A small-molecule ligand and the protein it binds are described below.
Small molecule (SMILES): Oc1ccc(/C=C/c2cc(O)cc(O)c2)cc1

Sequence of chain 1.B:
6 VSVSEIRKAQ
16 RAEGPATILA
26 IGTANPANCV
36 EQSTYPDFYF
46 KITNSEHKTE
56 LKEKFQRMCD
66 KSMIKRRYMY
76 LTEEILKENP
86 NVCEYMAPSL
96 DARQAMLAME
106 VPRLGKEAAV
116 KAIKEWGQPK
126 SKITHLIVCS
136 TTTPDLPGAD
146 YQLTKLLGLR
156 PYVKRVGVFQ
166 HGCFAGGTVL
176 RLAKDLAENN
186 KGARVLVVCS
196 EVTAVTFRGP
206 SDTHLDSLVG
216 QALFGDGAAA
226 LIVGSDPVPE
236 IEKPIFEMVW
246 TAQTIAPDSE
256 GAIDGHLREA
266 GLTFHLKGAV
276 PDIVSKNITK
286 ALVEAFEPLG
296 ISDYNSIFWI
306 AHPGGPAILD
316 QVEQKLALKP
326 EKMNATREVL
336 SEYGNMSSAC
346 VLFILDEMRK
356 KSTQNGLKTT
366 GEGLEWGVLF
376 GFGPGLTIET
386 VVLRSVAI

Binding-site contacts:
Ligand atom O3 contacts residue PHE269 of chain 1.B at 4.0 Å.
Ligand atom C1 contacts residue ASP259 of chain 1.B at 3.7 Å.
Ligand atom O2 contacts residue ILE258 of chain 1.B at 3.0 Å.
Ligand atom O1 contacts residue THR198 of chain 1.B at 3.4 Å (h-bond).
Ligand atom C11 contacts residue PHE219 of chain 1.B at 3.9 Å (hydrophobic).
Ligand atom C11 contacts residue ASN340 of chain 1.B at 3.4 Å.
Ligand atom C14 contacts residue THR136 of chain 1.B at 3.6 Å.
Ligand atom C3 contacts residue ILE258 of chain 1.B at 3.8 Å (hydrophobic).
Ligand atom C12 contacts residue THR198 of chain 1.B at 3.6 Å.
Ligand atom C2 contacts residue ASP259 of chain 1.B at 3.3 Å.
Ligand atom C4 contacts residue PHE219 of chain 1.B at 3.7 Å (hydrophobic).
Ligand atom O3 contacts residue GLY260 of chain 1.B at 2.9 Å.
Ligand atom C13 contacts residue GLU196 of chain 1.B at 4.0 Å.
Ligand atom C9 contacts residue SER342 of chain 1.B at 4.0 Å.
Ligand atom O1 contacts residue VAL197 of chain 1.B at 3.2 Å (h-bond).
Ligand atom C9 contacts residue PHE219 of chain 1.B at 4.0 Å (hydrophobic).
Ligand atom C11 contacts residue SER342 of chain 1.B at 3.9 Å.
Ligand atom C10 contacts residue ASN340 of chain 1.B at 3.8 Å.
Ligand atom O1 contacts residue ASP221 of chain 1.B at 3.6 Å.
Ligand atom C12 contacts residue GLU196 of chain 1.B at 3.6 Å.
Ligand atom C6 contacts residue LEU267 of chain 1.B at 3.8 Å (hydrophobic).
Ligand atom C11 contacts residue GLY220 of chain 1.B at 3.3 Å.
Ligand atom C10 contacts residue PHE219 of chain 1.B at 3.6 Å (hydrophobic).
Ligand atom O3 contacts residue ASP259 of chain 1.B at 3.2 Å (salt-bridge).
Ligand atom C11 contacts residue THR198 of chain 1.B at 4.0 Å.
Ligand atom C7 contacts residue THR201 of chain 1.B at 3.7 Å.
Ligand atom C2 contacts residue ILE258 of chain 1.B at 4.0 Å (hydrophobic).
Ligand atom O3 contacts residue LEU267 of chain 1.B at 4.0 Å.
Ligand atom C11 contacts residue MET341 of chain 1.B at 3.9 Å (hydrophobic).
Ligand atom C12 contacts residue GLY220 of chain 1.B at 3.4 Å.
Ligand atom O1 contacts residue GLU196 of chain 1.B at 3.1 Å.
Ligand atom O3 contacts residue THR268 of chain 1.B at 3.9 Å.
Ligand atom C1 contacts residue PHE269 of chain 1.B at 3.7 Å (hydrophobic).
Ligand atom C10 contacts residue SER342 of chain 1.B at 3.7 Å.
Ligand atom C2 contacts residue PHE269 of chain 1.B at 3.8 Å (hydrophobic).
Ligand atom O1 contacts residue GLY220 of chain 1.B at 2.7 Å (h-bond).
Ligand atom C13 contacts residue VAL197 of chain 1.B at 3.9 Å (hydrophobic).
Ligand atom O3 contacts residue LEU141 of chain 1.A at 3.8 Å.
Ligand atom C8 contacts residue PHE219 of chain 1.B at 3.6 Å (hydrophobic).
Ligand atom C14 contacts residue THR201 of chain 1.B at 3.9 Å.

Sequence of chain 1.A:
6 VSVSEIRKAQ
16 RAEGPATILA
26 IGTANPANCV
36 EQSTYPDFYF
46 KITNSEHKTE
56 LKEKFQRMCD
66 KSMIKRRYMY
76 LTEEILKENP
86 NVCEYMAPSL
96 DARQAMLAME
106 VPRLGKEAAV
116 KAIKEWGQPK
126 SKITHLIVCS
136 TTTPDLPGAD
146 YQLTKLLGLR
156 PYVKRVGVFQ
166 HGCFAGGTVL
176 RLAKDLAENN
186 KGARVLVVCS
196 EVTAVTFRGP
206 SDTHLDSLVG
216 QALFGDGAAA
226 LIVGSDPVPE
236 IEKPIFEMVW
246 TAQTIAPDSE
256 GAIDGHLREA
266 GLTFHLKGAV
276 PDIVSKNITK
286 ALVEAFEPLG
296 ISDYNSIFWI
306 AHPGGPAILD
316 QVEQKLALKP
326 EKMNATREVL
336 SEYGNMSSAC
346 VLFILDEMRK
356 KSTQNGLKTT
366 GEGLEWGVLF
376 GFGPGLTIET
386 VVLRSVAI